The small molecule below binds the protein below.
Small molecule (SMILES): C/C=C\C(=O)C(=O)O

Binding-site contacts:
Ligand atom O2 contacts residue SER37 of chain 4.E at 4.2 Å.
Ligand atom O3 contacts residue PHE50 of chain 3.E at 3.2 Å.
Ligand atom C3 contacts residue SER37 of chain 4.E at 3.5 Å.
Ligand atom O3 contacts residue ARG39 of chain 2.E at 3.0 Å (salt-bridge).
Ligand atom C5 contacts residue PRO1 of chain 4.E at 2.5 Å (hydrophobic).
Ligand atom C2 contacts residue PRO1 of chain 4.E at 3.8 Å (hydrophobic).
Ligand atom C2 contacts residue SER37 of chain 4.E at 3.9 Å.
Ligand atom O3 contacts residue PRO1 of chain 4.E at 4.3 Å.
Ligand atom O1 contacts residue ARG61 of chain 3.E at 3.0 Å (salt-bridge).
Ligand atom C5 contacts residue HIS6 of chain 3.E at 4.1 Å.
Ligand atom C5 contacts residue MET45 of chain 3.E at 4.5 Å (hydrophobic).
Ligand atom C2 contacts residue ARG39 of chain 2.E at 3.9 Å.
Ligand atom C2 contacts residue PHE50 of chain 3.E at 4.0 Å (hydrophobic).
Ligand atom C5 contacts residue PHE50 of chain 3.E at 4.0 Å (hydrophobic).
Ligand atom C4 contacts residue PRO1 of chain 4.E at 1.4 Å (hydrophobic).
Ligand atom O3 contacts residue SER37 of chain 4.E at 4.4 Å.
Ligand atom C3 contacts residue PRO1 of chain 4.E at 2.3 Å (hydrophobic).
Ligand atom C5 contacts residue ILE2 of chain 4.E at 3.3 Å (hydrophobic).
Ligand atom O2 contacts residue ARG61 of chain 3.E at 3.2 Å (salt-bridge).
Ligand atom C1 contacts residue SER37 of chain 4.E at 4.0 Å.
Ligand atom C4 contacts residue ILE2 of chain 4.E at 3.9 Å (hydrophobic).
Ligand atom O2 contacts residue ARG39 of chain 2.E at 2.8 Å (salt-bridge).
Ligand atom C4 contacts residue SER37 of chain 4.E at 4.0 Å.
Ligand atom O1 contacts residue SER37 of chain 4.E at 4.0 Å.
Ligand atom C1 contacts residue ARG39 of chain 2.E at 3.9 Å.
Ligand atom C1 contacts residue ARG61 of chain 3.E at 3.7 Å.

Sequence of chain 3.E:
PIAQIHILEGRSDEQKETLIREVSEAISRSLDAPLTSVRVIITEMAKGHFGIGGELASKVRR

Sequence of chain 4.E:
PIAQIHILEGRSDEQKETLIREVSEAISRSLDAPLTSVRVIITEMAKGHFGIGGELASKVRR

Sequence of chain 2.E:
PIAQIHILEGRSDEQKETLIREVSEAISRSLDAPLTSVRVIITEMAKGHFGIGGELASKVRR